Binding-site contacts:
Ligand atom C12 contacts residue HIS161 of chain 1.B at 3.4 Å.
Ligand atom C1 contacts residue TYR128 of chain 1.D at 4.2 Å (hydrophobic).
Ligand atom C1 contacts residue HIS161 of chain 1.B at 3.8 Å.
Ligand atom O1 contacts residue FAD1 of chain 1.H at 4.1 Å.
Ligand atom C6 contacts residue FAD1 of chain 1.H at 3.7 Å.
Ligand atom N1 contacts residue TYR128 of chain 1.D at 4.1 Å.
Ligand atom C8 contacts residue TYR128 of chain 1.D at 3.7 Å (hydrophobic).
Ligand atom N2 contacts residue FAD1 of chain 1.H at 3.3 Å.
Ligand atom C7 contacts residue GLY150 of chain 1.B at 3.5 Å.
Ligand atom C9 contacts residue TYR126 of chain 1.D at 3.6 Å (hydrophobic).
Ligand atom C12 contacts residue FAD1 of chain 1.H at 3.6 Å.
Ligand atom O3 contacts residue GLY149 of chain 1.B at 3.2 Å.
Ligand atom C9 contacts residue PHE178 of chain 1.D at 3.3 Å (hydrophobic).
Ligand atom C3 contacts residue TYR128 of chain 1.D at 3.4 Å (hydrophobic).
Ligand atom C4 contacts residue TYR128 of chain 1.D at 3.7 Å (hydrophobic).
Ligand atom O2 contacts residue TYR128 of chain 1.D at 3.5 Å (h-bond).
Ligand atom C2 contacts residue GLY149 of chain 1.B at 4.2 Å.
Ligand atom C6 contacts residue HIS161 of chain 1.B at 4.1 Å.
Ligand atom C7 contacts residue MET154 of chain 1.B at 3.7 Å (hydrophobic).
Ligand atom O2 contacts residue FAD1 of chain 1.H at 3.7 Å.
Ligand atom C10 contacts residue TYR126 of chain 1.D at 3.4 Å (hydrophobic).
Ligand atom O2 contacts residue TYR126 of chain 1.D at 3.7 Å.
Ligand atom C12 contacts residue PHE178 of chain 1.D at 3.8 Å (hydrophobic).
Ligand atom O1 contacts residue HIS161 of chain 1.B at 2.8 Å (h-bond).
Ligand atom N1 contacts residue GLY150 of chain 1.B at 3.4 Å (h-bond).
Ligand atom C10 contacts residue FAD1 of chain 1.H at 3.4 Å.
Ligand atom O1 contacts residue MET154 of chain 1.B at 3.5 Å.
Ligand atom N1 contacts residue GLY149 of chain 1.B at 3.5 Å.
Ligand atom C9 contacts residue TRP105 of chain 1.B at 3.6 Å (hydrophobic).
Ligand atom C2 contacts residue TYR128 of chain 1.D at 3.7 Å (hydrophobic).
Ligand atom C2 contacts residue GLY150 of chain 1.B at 3.9 Å.
Ligand atom O3 contacts residue FAD1 of chain 1.H at 4.1 Å.
Ligand atom C1 contacts residue FAD1 of chain 1.H at 3.9 Å.
Ligand atom O1 contacts residue GLY150 of chain 1.B at 3.9 Å.
Ligand atom C12 contacts residue PHE106 of chain 1.B at 3.7 Å (hydrophobic).
Ligand atom C4 contacts residue FAD1 of chain 1.H at 3.7 Å.
Ligand atom C11 contacts residue TYR128 of chain 1.D at 3.0 Å (hydrophobic).
Ligand atom C3 contacts residue FAD1 of chain 1.H at 4.1 Å.
Ligand atom C5 contacts residue FAD1 of chain 1.H at 3.6 Å.
Ligand atom C10 contacts residue TRP105 of chain 1.B at 4.1 Å (hydrophobic).

Sequence of chain 1.D:
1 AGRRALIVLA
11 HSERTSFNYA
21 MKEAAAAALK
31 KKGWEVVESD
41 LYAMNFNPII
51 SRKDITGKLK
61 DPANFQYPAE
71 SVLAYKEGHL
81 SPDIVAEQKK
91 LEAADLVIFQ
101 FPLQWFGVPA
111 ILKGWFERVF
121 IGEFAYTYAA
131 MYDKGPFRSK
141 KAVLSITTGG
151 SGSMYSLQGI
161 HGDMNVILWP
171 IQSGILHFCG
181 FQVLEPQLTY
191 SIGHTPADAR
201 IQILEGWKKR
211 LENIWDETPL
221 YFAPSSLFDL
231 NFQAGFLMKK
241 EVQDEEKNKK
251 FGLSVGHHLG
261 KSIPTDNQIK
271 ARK

This protein binds this small molecule.
Small molecule (SMILES): CC1=C(N2CC2)C(=O)C(CO)=C(N2CC2)C1=O

Sequence of chain 1.B:
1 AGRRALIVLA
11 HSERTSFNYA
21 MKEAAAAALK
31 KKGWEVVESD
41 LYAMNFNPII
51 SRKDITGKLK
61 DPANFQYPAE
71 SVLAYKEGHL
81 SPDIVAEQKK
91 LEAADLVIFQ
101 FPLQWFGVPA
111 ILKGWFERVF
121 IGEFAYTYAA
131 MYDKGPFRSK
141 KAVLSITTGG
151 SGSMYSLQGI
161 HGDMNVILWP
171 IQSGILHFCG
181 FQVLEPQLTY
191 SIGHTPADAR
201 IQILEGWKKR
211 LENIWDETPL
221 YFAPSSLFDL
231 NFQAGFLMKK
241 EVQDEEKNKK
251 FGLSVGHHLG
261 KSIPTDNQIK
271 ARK